A protein and the small-molecule ligand that binds it are described below.
Small molecule (SMILES): O=C(C[n+]1ccn2cccc2c1-c1ccc(F)cc1)c1ccc(F)cc1

Binding-site contacts:
Ligand atom C18 contacts residue ASP46 of chain 3.A at 3.2 Å.
Ligand atom C03 contacts residue TRP56 of chain 3.A at 3.5 Å (hydrophobic).
Ligand atom C15 contacts residue SO41 of chain 3.J at 3.3 Å.
Ligand atom C22 contacts residue ILE48 of chain 3.A at 3.0 Å (hydrophobic).
Ligand atom C10 contacts residue PHE104 of chain 3.A at 3.8 Å (hydrophobic).
Ligand atom N24 contacts residue ILE48 of chain 3.A at 3.9 Å.
Ligand atom O01 contacts residue TRP56 of chain 3.A at 3.3 Å.
Ligand atom C26 contacts residue PHE104 of chain 3.A at 3.7 Å (hydrophobic).
Ligand atom C19 contacts residue ASP46 of chain 3.A at 3.5 Å.
Ligand atom O01 contacts residue PHE422 of chain 3.A at 3.5 Å (h-bond).
Ligand atom C22 contacts residue ASP46 of chain 3.A at 3.5 Å.
Ligand atom F07 contacts residue LEU83 of chain 3.A at 3.6 Å.
Ligand atom C23 contacts residue ILE48 of chain 3.A at 2.9 Å (hydrophobic).
Ligand atom C02 contacts residue TRP56 of chain 3.A at 3.8 Å (hydrophobic).
Ligand atom C09 contacts residue TRP56 of chain 3.A at 3.8 Å (hydrophobic).
Ligand atom C09 contacts residue SER103 of chain 3.A at 3.8 Å.
Ligand atom C02 contacts residue SER103 of chain 3.A at 3.8 Å.
Ligand atom C06 contacts residue TRP56 of chain 3.A at 3.7 Å (hydrophobic).
Ligand atom C08 contacts residue TRP56 of chain 3.A at 3.9 Å (hydrophobic).
Ligand atom F17 contacts residue GLU421 of chain 3.A at 3.3 Å.
Ligand atom C10 contacts residue SO41 of chain 3.J at 2.9 Å.
Ligand atom C04 contacts residue PHE104 of chain 3.A at 3.5 Å (hydrophobic).
Ligand atom F07 contacts residue ARG57 of chain 3.A at 3.4 Å.
Ligand atom C16 contacts residue ASP46 of chain 3.A at 3.7 Å.
Ligand atom C08 contacts residue LEU83 of chain 3.A at 3.7 Å (hydrophobic).
Ligand atom C04 contacts residue TRP56 of chain 3.A at 3.4 Å (hydrophobic).
Ligand atom C23 contacts residue SER52 of chain 3.A at 3.2 Å.
Ligand atom C22 contacts residue SER52 of chain 3.A at 3.6 Å.
Ligand atom C05 contacts residue ALA53 of chain 3.A at 3.5 Å (hydrophobic).
Ligand atom F07 contacts residue TRP33 of chain 3.A at 3.8 Å.
Ligand atom C05 contacts residue TRP56 of chain 3.A at 3.5 Å (hydrophobic).
Ligand atom N11 contacts residue SO41 of chain 3.J at 3.5 Å (h-bond).
Ligand atom C14 contacts residue SO41 of chain 3.J at 3.1 Å.
Ligand atom F07 contacts residue VAL60 of chain 3.A at 3.8 Å.
Ligand atom O01 contacts residue SER103 of chain 3.A at 3.6 Å (h-bond).
Ligand atom C21 contacts residue ASP46 of chain 3.A at 3.4 Å.
Ligand atom C25 contacts residue PHE47 of chain 3.A at 3.6 Å (hydrophobic).
Ligand atom C03 contacts residue PHE104 of chain 3.A at 3.8 Å (hydrophobic).
Ligand atom C09 contacts residue MET85 of chain 3.A at 3.9 Å (hydrophobic).
Ligand atom C13 contacts residue SO41 of chain 3.J at 3.8 Å.

Sequence of chain 3.A:
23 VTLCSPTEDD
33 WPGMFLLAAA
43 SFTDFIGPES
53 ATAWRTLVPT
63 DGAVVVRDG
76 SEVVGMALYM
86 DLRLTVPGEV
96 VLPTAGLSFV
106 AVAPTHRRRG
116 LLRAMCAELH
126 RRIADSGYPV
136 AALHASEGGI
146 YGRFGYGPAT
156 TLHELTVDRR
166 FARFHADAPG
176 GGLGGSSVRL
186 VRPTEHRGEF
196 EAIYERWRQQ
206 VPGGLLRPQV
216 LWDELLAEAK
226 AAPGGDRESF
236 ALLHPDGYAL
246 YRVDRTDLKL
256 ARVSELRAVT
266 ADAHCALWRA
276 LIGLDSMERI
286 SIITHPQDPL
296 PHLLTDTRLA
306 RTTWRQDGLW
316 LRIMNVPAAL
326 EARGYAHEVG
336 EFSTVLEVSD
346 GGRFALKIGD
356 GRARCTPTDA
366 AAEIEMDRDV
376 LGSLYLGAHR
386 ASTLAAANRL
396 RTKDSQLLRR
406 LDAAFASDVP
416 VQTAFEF